Binding-site contacts:
Ligand atom PB contacts residue MG1 of chain 1.MA at 3.5 Å.
Ligand atom O1B contacts residue GLN174 of chain 1.K at 3.4 Å (h-bond).
Ligand atom O1A contacts residue ALA179 of chain 1.K at 2.8 Å (h-bond).
Ligand atom PA contacts residue GLY176 of chain 1.K at 3.7 Å.
Ligand atom O2B contacts residue LYS177 of chain 1.K at 3.6 Å.
Ligand atom N6 contacts residue GLN432 of chain 1.K at 2.9 Å (h-bond).
Ligand atom O1G contacts residue GLU330 of chain 1.K at 3.8 Å.
Ligand atom O1A contacts residue GLY176 of chain 1.K at 3.5 Å.
Ligand atom O3A contacts residue GLY176 of chain 1.K at 2.9 Å (h-bond).
Ligand atom O1G contacts residue ARG173 of chain 1.K at 3.3 Å.
Ligand atom C1' contacts residue GLN434 of chain 1.K at 3.4 Å.
Ligand atom C6 contacts residue ARG364 of chain 1.K at 3.4 Å.
Ligand atom O2G contacts residue MG1 of chain 1.MA at 2.2 Å.
Ligand atom C4 contacts residue GLN434 of chain 1.K at 3.6 Å.
Ligand atom N6 contacts residue ARG364 of chain 1.K at 3.3 Å.
Ligand atom O1B contacts residue LYS177 of chain 1.K at 3.0 Å (salt-bridge).
Ligand atom O2B contacts residue MG1 of chain 1.MA at 2.2 Å.
Ligand atom O2' contacts residue GLN434 of chain 1.K at 2.4 Å (h-bond).
Ligand atom O4' contacts residue PHE359 of chain 1.K at 3.2 Å.
Ligand atom C2' contacts residue GLN434 of chain 1.K at 3.0 Å.
Ligand atom PB contacts residue LYS177 of chain 1.K at 3.4 Å.
Ligand atom O2B contacts residue THR178 of chain 1.K at 2.8 Å (h-bond).
Ligand atom C2 contacts residue ARG364 of chain 1.K at 3.4 Å.
Ligand atom C8 contacts residue ALA179 of chain 1.K at 3.4 Å (hydrophobic).
Ligand atom N9 contacts residue GLN434 of chain 1.K at 3.1 Å (h-bond).
Ligand atom O5' contacts residue GLY176 of chain 1.K at 3.4 Å (h-bond).
Ligand atom O1A contacts residue THR178 of chain 1.K at 3.6 Å.
Ligand atom N1 contacts residue ARG364 of chain 1.K at 3.4 Å.
Ligand atom N3 contacts residue ARG364 of chain 1.K at 3.1 Å (salt-bridge).
Ligand atom PG contacts residue GLN174 of chain 1.K at 3.6 Å.
Ligand atom N3B contacts residue GLN174 of chain 1.K at 3.3 Å.
Ligand atom O1B contacts residue THR175 of chain 1.K at 3.5 Å (h-bond).
Ligand atom N7 contacts residue ALA179 of chain 1.K at 3.6 Å.
Ligand atom C8 contacts residue GLN434 of chain 1.K at 3.2 Å.
Ligand atom O3A contacts residue THR178 of chain 1.K at 3.6 Å.
Ligand atom PB contacts residue THR178 of chain 1.K at 3.7 Å.
Ligand atom O1G contacts residue GLN174 of chain 1.K at 3.4 Å (h-bond).
Ligand atom PG contacts residue MG1 of chain 1.MA at 3.6 Å.
Ligand atom O3G contacts residue GLN174 of chain 1.K at 2.7 Å (h-bond).
Ligand atom O3A contacts residue LYS177 of chain 1.K at 2.8 Å (salt-bridge).

Sequence of chain 1.N:
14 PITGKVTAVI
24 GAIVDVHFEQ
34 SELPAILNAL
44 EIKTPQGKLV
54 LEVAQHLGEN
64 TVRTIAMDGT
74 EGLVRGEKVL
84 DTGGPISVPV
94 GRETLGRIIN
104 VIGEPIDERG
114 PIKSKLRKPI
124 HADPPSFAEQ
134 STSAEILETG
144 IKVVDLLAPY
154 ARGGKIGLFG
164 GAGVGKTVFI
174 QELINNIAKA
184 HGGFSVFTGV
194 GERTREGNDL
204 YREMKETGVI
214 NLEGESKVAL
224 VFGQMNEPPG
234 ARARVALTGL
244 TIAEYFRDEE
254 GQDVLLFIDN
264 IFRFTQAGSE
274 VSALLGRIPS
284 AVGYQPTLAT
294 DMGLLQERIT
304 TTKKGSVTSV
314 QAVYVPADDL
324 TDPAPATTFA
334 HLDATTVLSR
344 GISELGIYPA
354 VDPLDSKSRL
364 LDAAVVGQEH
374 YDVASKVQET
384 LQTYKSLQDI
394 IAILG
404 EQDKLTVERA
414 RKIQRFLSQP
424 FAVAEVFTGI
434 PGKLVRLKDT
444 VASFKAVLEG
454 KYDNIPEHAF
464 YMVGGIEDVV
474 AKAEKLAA

Sequence of chain 1.K:
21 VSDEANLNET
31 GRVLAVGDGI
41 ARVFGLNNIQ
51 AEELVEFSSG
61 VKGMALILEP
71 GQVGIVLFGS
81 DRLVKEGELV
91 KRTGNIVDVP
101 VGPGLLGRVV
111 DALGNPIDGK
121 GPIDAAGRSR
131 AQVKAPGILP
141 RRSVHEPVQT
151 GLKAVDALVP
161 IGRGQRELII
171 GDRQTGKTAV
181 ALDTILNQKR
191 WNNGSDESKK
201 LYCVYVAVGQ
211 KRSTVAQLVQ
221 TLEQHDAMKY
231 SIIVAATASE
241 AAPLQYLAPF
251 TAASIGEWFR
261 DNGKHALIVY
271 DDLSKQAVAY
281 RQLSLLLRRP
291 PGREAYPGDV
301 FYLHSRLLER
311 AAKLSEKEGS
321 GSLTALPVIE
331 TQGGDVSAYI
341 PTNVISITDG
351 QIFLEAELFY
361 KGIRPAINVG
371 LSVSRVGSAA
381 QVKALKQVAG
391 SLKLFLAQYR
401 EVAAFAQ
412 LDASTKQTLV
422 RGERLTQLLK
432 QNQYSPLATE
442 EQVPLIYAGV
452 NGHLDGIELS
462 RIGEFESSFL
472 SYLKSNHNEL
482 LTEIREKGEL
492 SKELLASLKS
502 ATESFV

The protein below binds the small molecule below.
Small molecule (SMILES): Nc1ncnc2c1ncn2[C@@H]1O[C@H](CO[P](=O)(O)O[P](=O)(O)NP(=O)(O)O)[C@@H](O)[C@H]1O